Sequence of chain 1.E:
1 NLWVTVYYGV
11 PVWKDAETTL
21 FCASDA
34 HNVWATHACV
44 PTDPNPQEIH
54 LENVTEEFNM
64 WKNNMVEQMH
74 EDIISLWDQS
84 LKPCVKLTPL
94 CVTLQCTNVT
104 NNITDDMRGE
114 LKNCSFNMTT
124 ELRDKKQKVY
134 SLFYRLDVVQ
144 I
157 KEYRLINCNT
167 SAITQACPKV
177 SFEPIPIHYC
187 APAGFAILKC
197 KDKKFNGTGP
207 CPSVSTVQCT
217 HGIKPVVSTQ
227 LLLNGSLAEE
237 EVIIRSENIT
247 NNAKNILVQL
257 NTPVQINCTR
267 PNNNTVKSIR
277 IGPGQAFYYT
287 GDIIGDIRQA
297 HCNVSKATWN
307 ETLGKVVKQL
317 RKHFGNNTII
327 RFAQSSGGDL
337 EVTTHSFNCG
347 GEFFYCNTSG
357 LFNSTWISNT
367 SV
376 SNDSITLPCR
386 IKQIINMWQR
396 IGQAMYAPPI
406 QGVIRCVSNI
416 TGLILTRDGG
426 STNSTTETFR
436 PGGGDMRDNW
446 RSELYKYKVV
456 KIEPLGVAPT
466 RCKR

The protein below binds the small molecule below.
Small molecule (SMILES): CC(=O)N[C@H]1[C@H](O[C@H]2[C@H](O)[C@@H](NC(C)=O)CO[C@@H]2CO)O[C@H](CO)[C@@H](O)[C@@H]1O

Sequence of chain 1.G:
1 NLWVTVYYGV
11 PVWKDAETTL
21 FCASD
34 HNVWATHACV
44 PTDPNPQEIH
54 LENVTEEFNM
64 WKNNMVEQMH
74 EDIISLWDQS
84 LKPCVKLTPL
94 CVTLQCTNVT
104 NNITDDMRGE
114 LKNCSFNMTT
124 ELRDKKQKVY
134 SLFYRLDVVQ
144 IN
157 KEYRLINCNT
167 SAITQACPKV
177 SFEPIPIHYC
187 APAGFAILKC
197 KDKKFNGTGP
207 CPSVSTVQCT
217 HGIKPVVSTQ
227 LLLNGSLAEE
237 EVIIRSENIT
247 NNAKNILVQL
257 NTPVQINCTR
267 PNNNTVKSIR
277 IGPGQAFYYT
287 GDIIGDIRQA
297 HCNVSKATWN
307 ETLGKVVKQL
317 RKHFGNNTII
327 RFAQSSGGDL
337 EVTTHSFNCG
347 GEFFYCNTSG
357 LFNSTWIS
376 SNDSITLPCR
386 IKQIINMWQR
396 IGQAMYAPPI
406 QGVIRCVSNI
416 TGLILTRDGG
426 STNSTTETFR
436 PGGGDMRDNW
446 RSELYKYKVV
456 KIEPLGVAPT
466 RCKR

Binding-site contacts:
Ligand atom C1 contacts residue ASN165 of chain 1.G at 1.5 Å.
Ligand atom O5 contacts residue ASN165 of chain 1.G at 2.4 Å (h-bond).
Ligand atom C2 contacts residue ASN165 of chain 1.G at 2.5 Å.
Ligand atom C7 contacts residue ASN165 of chain 1.G at 3.3 Å.
Ligand atom C8 contacts residue ILE162 of chain 1.G at 4.1 Å (hydrophobic).
Ligand atom C6 contacts residue ARG160 of chain 1.G at 3.7 Å.
Ligand atom C5 contacts residue ARG160 of chain 1.G at 4.1 Å.
Ligand atom C8 contacts residue VAL142 of chain 1.G at 4.3 Å (hydrophobic).
Ligand atom C1 contacts residue THR166 of chain 1.G at 4.0 Å.
Ligand atom C7 contacts residue ARG276 of chain 1.E at 4.4 Å.
Ligand atom C6 contacts residue VAL142 of chain 1.G at 4.0 Å (hydrophobic).
Ligand atom O5 contacts residue ARG160 of chain 1.G at 3.2 Å (salt-bridge).
Ligand atom C7 contacts residue THR166 of chain 1.G at 4.0 Å.
Ligand atom O7 contacts residue ASN165 of chain 1.G at 3.2 Å (h-bond).
Ligand atom C1 contacts residue ARG160 of chain 1.G at 4.3 Å.
Ligand atom O7 contacts residue ARG276 of chain 1.E at 4.2 Å.
Ligand atom N2 contacts residue ASN165 of chain 1.G at 3.0 Å (h-bond).
Ligand atom C5 contacts residue ASN165 of chain 1.G at 3.8 Å.
Ligand atom C8 contacts residue ASN165 of chain 1.G at 4.5 Å.
Ligand atom C8 contacts residue ARG276 of chain 1.E at 3.7 Å.
Ligand atom O6 contacts residue ARG160 of chain 1.G at 3.5 Å (salt-bridge).
Ligand atom N2 contacts residue THR166 of chain 1.G at 3.7 Å.
Ligand atom C6 contacts residue ILE162 of chain 1.G at 4.4 Å (hydrophobic).
Ligand atom C4 contacts residue ASN165 of chain 1.G at 4.3 Å.
Ligand atom O6 contacts residue VAL142 of chain 1.G at 4.2 Å.
Ligand atom C8 contacts residue THR166 of chain 1.G at 3.9 Å.
Ligand atom C3 contacts residue ASN165 of chain 1.G at 3.9 Å.